A protein and the small-molecule ligand that binds it are described below.
Small molecule (SMILES): CC(=O)N[C@@H]1[C@@H](O)[C@H](O)[C@@H](CO)O[C@H]1O

Sequence of chain 1.C:
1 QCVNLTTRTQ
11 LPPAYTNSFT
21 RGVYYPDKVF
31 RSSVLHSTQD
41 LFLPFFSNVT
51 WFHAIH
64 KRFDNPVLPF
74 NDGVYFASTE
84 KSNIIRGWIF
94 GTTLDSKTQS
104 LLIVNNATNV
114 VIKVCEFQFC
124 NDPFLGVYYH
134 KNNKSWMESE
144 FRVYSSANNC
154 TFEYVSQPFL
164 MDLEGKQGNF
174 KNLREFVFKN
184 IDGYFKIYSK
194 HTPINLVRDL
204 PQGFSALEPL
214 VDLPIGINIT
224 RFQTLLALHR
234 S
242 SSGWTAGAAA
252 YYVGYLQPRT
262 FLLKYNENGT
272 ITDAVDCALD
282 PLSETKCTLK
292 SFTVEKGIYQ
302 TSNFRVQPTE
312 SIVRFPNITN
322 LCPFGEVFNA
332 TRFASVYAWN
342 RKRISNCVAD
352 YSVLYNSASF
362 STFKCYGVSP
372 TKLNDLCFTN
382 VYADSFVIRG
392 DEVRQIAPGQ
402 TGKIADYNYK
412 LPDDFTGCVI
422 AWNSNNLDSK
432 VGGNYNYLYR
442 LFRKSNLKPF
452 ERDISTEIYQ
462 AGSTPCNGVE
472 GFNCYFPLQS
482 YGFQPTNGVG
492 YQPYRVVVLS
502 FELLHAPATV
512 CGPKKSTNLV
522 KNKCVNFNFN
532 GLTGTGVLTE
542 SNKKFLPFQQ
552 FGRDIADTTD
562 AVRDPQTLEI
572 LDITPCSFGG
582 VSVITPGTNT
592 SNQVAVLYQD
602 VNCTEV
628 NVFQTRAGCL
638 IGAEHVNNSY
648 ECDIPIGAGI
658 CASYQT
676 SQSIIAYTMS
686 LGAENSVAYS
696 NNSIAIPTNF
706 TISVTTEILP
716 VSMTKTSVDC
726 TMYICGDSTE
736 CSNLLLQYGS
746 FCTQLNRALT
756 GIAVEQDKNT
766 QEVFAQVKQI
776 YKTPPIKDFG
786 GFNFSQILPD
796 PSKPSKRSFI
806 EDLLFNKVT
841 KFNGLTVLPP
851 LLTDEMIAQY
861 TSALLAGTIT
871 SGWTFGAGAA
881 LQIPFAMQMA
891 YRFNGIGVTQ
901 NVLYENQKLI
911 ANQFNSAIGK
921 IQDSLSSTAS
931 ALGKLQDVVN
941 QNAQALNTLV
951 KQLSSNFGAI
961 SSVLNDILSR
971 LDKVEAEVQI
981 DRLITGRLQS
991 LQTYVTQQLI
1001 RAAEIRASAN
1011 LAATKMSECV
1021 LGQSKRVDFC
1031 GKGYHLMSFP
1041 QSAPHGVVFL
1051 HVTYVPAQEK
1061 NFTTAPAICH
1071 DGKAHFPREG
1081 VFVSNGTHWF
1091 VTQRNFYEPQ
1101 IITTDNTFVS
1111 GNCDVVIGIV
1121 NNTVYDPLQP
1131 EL

Binding-site contacts:
Ligand atom C5 contacts residue VAL114 of chain 1.C at 3.8 Å (hydrophobic).
Ligand atom O5 contacts residue PHE144 of chain 1.C at 4.4 Å.
Ligand atom C5 contacts residue ASN109 of chain 1.C at 3.7 Å.
Ligand atom N2 contacts residue THR111 of chain 1.C at 3.5 Å.
Ligand atom C4 contacts residue ASN109 of chain 1.C at 4.2 Å.
Ligand atom O6 contacts residue LYS116 of chain 1.C at 3.8 Å.
Ligand atom C8 contacts residue ASN109 of chain 1.C at 3.6 Å.
Ligand atom C7 contacts residue ASN109 of chain 1.C at 3.4 Å.
Ligand atom C8 contacts residue GLU141 of chain 1.C at 3.5 Å.
Ligand atom C6 contacts residue VAL114 of chain 1.C at 4.1 Å (hydrophobic).
Ligand atom C3 contacts residue ASN109 of chain 1.C at 3.8 Å.
Ligand atom O7 contacts residue GLU141 of chain 1.C at 4.1 Å.
Ligand atom C7 contacts residue GLU141 of chain 1.C at 4.2 Å.
Ligand atom O7 contacts residue MET140 of chain 1.C at 4.1 Å.
Ligand atom O7 contacts residue THR111 of chain 1.C at 2.6 Å (h-bond).
Ligand atom C1 contacts residue VAL114 of chain 1.C at 4.4 Å (hydrophobic).
Ligand atom C2 contacts residue ASN109 of chain 1.C at 2.4 Å.
Ligand atom O5 contacts residue VAL114 of chain 1.C at 3.9 Å.
Ligand atom O5 contacts residue ASN109 of chain 1.C at 2.4 Å (h-bond).
Ligand atom N2 contacts residue ASN109 of chain 1.C at 2.8 Å (h-bond).
Ligand atom C7 contacts residue THR111 of chain 1.C at 3.6 Å.
Ligand atom C6 contacts residue LYS116 of chain 1.C at 4.3 Å.
Ligand atom C1 contacts residue ASN109 of chain 1.C at 1.4 Å.
Ligand atom O7 contacts residue ASN109 of chain 1.C at 3.5 Å (h-bond).
Ligand atom C8 contacts residue PHE144 of chain 1.C at 4.4 Å (hydrophobic).